Binding-site contacts:
Ligand atom O11 contacts residue LEU228 of chain 1.A at 3.2 Å.
Ligand atom O11 contacts residue HIS227 of chain 1.A at 3.2 Å.
Ligand atom C04 contacts residue PHE107 of chain 1.A at 4.1 Å (hydrophobic).
Ligand atom C15 contacts residue MET91 of chain 1.A at 4.0 Å (hydrophobic).
Ligand atom N10 contacts residue MET124 of chain 1.A at 4.0 Å.
Ligand atom O01 contacts residue LEU90 of chain 1.A at 3.5 Å (h-bond).
Ligand atom N10 contacts residue HIS227 of chain 1.A at 3.4 Å.
Ligand atom O01 contacts residue GLU56 of chain 1.A at 2.6 Å (salt-bridge).
Ligand atom O13 contacts residue ILE127 of chain 1.A at 3.4 Å.
Ligand atom C03 contacts residue GLU56 of chain 1.A at 3.5 Å.
Ligand atom C09 contacts residue MET124 of chain 1.A at 3.7 Å (hydrophobic).
Ligand atom C03 contacts residue ALA53 of chain 1.A at 4.1 Å (hydrophobic).
Ligand atom C04 contacts residue LEU49 of chain 1.A at 4.0 Å (hydrophobic).
Ligand atom C12 contacts residue MET124 of chain 1.A at 3.6 Å (hydrophobic).
Ligand atom C05 contacts residue PHE107 of chain 1.A at 3.8 Å (hydrophobic).
Ligand atom C06 contacts residue LEU49 of chain 1.A at 4.2 Å (hydrophobic).
Ligand atom O01 contacts residue ARG97 of chain 1.A at 3.5 Å (salt-bridge).
Ligand atom C02 contacts residue LEU90 of chain 1.A at 3.9 Å (hydrophobic).
Ligand atom C07 contacts residue LEU49 of chain 1.A at 3.8 Å (hydrophobic).
Ligand atom N10 contacts residue LEU228 of chain 1.A at 3.2 Å.
Ligand atom C06 contacts residue PHE107 of chain 1.A at 4.1 Å (hydrophobic).
Ligand atom C08 contacts residue LEU49 of chain 1.A at 4.0 Å (hydrophobic).
Ligand atom C09 contacts residue MET46 of chain 1.A at 3.6 Å (hydrophobic).
Ligand atom C09 contacts residue LEU228 of chain 1.A at 3.9 Å (hydrophobic).
Ligand atom C17 contacts residue LEU94 of chain 1.A at 3.7 Å (hydrophobic).
Ligand atom C16 contacts residue PHE107 of chain 1.A at 3.9 Å (hydrophobic).
Ligand atom N10 contacts residue MET46 of chain 1.A at 3.4 Å.
Ligand atom C02 contacts residue GLU56 of chain 1.A at 3.5 Å.
Ligand atom O13 contacts residue MET124 of chain 1.A at 3.1 Å.
Ligand atom C08 contacts residue MET124 of chain 1.A at 3.9 Å (hydrophobic).
Ligand atom O11 contacts residue GLY224 of chain 1.A at 3.3 Å (h-bond).
Ligand atom C17 contacts residue LEU90 of chain 1.A at 3.4 Å (hydrophobic).
Ligand atom O01 contacts residue LEU94 of chain 1.A at 4.2 Å.
Ligand atom C04 contacts residue ALA53 of chain 1.A at 4.2 Å (hydrophobic).
Ligand atom C14 contacts residue MET91 of chain 1.A at 3.8 Å (hydrophobic).
Ligand atom C15 contacts residue PHE107 of chain 1.A at 4.2 Å (hydrophobic).
Ligand atom C16 contacts residue LEU94 of chain 1.A at 3.8 Å (hydrophobic).
Ligand atom O13 contacts residue HIS227 of chain 1.A at 3.8 Å.
Ligand atom C03 contacts residue PHE107 of chain 1.A at 4.2 Å (hydrophobic).
Ligand atom C09 contacts residue HIS227 of chain 1.A at 4.2 Å.

Sequence of chain 1.A:
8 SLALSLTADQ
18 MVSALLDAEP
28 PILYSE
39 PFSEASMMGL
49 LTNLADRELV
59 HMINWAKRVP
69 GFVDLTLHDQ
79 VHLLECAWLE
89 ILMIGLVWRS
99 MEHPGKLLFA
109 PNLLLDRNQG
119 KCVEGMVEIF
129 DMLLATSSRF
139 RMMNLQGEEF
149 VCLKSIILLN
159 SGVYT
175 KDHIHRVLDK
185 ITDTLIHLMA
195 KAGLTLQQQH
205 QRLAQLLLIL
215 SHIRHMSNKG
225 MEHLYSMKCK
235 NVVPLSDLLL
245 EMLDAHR

This protein binds this small molecule.
Small molecule (SMILES): O/N=C\c1cc(-c2ccc(O)cc2)ccc1O